Sequence of chain 9.B:
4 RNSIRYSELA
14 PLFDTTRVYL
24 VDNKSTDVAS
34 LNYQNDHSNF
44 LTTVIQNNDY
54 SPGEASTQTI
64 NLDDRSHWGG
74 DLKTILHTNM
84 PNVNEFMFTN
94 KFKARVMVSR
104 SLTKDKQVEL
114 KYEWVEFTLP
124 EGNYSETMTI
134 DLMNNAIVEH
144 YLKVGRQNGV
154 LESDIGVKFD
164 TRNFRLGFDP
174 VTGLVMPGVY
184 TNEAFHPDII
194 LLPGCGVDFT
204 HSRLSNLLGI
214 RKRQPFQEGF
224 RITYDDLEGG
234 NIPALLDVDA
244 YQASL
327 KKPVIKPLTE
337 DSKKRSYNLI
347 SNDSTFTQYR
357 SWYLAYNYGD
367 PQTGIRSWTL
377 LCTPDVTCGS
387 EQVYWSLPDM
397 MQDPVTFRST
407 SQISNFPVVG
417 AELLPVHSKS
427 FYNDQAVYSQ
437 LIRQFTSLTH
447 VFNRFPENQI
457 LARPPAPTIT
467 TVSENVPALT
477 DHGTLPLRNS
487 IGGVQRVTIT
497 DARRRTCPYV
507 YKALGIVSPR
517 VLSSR

Binding-site contacts:
Ligand atom CG2 contacts residue GLU155 of chain 9.A at 3.7 Å.
Ligand atom CZ contacts residue HIS446 of chain 9.A at 3.7 Å.
Ligand atom CG contacts residue ARG450 of chain 9.A at 3.5 Å.
Ligand atom N contacts residue LYS328 of chain 9.B at 3.8 Å.
Ligand atom C contacts residue HIS446 of chain 9.A at 3.4 Å.
Ligand atom CG2 contacts residue LEU145 of chain 9.A at 3.8 Å (hydrophobic).
Ligand atom ND2 contacts residue GLU155 of chain 9.A at 3.1 Å (salt-bridge).
Ligand atom OH contacts residue THR445 of chain 9.A at 3.2 Å.
Ligand atom CG1 contacts residue ARG450 of chain 9.A at 3.4 Å.
Ligand atom CG contacts residue LYS339 of chain 9.A at 3.8 Å.
Ligand atom OH contacts residue LEU239 of chain 9.B at 3.8 Å.
Ligand atom OH contacts residue MET179 of chain 9.B at 3.3 Å (h-bond).
Ligand atom CB contacts residue GLN245 of chain 9.B at 3.6 Å.
Ligand atom CG contacts residue PRO452 of chain 9.A at 3.5 Å (hydrophobic).
Ligand atom C contacts residue ARG149 of chain 9.A at 3.8 Å.
Ligand atom OH contacts residue HIS446 of chain 9.A at 3.1 Å (h-bond).
Ligand atom CE2 contacts residue MET179 of chain 9.B at 3.9 Å (hydrophobic).
Ligand atom OD2 contacts residue LYS339 of chain 9.A at 3.6 Å.
Ligand atom CZ contacts residue ARG149 of chain 9.A at 3.8 Å.
Ligand atom CB contacts residue LYS339 of chain 9.A at 2.9 Å.
Ligand atom CG1 contacts residue PHE451 of chain 9.A at 3.4 Å (hydrophobic).
Ligand atom CE1 contacts residue ARG149 of chain 9.A at 3.6 Å.
Ligand atom CA contacts residue LYS339 of chain 9.A at 3.1 Å.
Ligand atom CG contacts residue GLU155 of chain 9.A at 3.8 Å.
Ligand atom CD1 contacts residue PRO180 of chain 9.B at 3.4 Å (hydrophobic).
Ligand atom OD1 contacts residue LYS339 of chain 9.A at 2.9 Å (salt-bridge).
Ligand atom CE2 contacts residue HIS446 of chain 9.A at 3.5 Å.
Ligand atom CG1 contacts residue GLU155 of chain 9.A at 3.8 Å.
Ligand atom CE2 contacts residue MET179 of chain 9.B at 3.7 Å (hydrophobic).
Ligand atom CZ contacts residue THR445 of chain 9.A at 3.4 Å.
Ligand atom CG contacts residue TYR244 of chain 9.B at 3.2 Å (hydrophobic).
Ligand atom O contacts residue HIS446 of chain 9.A at 2.8 Å.
Ligand atom CZ contacts residue ASP172 of chain 9.B at 3.6 Å.
Ligand atom CE1 contacts residue THR445 of chain 9.A at 3.3 Å.
Ligand atom O contacts residue ARG149 of chain 9.A at 2.6 Å (salt-bridge).
Ligand atom CB contacts residue ARG450 of chain 9.A at 3.6 Å.
Ligand atom OD1 contacts residue GLU155 of chain 9.A at 3.8 Å.
Ligand atom CE1 contacts residue PRO180 of chain 9.B at 3.2 Å (hydrophobic).
Ligand atom O contacts residue ARG450 of chain 9.A at 3.3 Å (salt-bridge).
Ligand atom CD contacts residue ARG450 of chain 9.A at 2.9 Å.

This protein binds this small molecule.
Small molecule (SMILES): CC(C)[C@H](NC(=O)[C@@H]1CCCN1C(=O)[C@H](CC(N)=O)NC(=O)[C@H](Cc1ccccc1)NC(=O)[C@@H](N)[C@@H](C)O)C(=O)N[C@@H](Cc1ccc(O)cc1)C(=O)N1CCC[C@H]1C(=O)N[C@@H](Cc1ccc(O)cc1)C(=O)N[C@@H](CC(=O)O)C(=O)N[C@H](C=O)[C@@H](C)O

Sequence of chain 9.A:
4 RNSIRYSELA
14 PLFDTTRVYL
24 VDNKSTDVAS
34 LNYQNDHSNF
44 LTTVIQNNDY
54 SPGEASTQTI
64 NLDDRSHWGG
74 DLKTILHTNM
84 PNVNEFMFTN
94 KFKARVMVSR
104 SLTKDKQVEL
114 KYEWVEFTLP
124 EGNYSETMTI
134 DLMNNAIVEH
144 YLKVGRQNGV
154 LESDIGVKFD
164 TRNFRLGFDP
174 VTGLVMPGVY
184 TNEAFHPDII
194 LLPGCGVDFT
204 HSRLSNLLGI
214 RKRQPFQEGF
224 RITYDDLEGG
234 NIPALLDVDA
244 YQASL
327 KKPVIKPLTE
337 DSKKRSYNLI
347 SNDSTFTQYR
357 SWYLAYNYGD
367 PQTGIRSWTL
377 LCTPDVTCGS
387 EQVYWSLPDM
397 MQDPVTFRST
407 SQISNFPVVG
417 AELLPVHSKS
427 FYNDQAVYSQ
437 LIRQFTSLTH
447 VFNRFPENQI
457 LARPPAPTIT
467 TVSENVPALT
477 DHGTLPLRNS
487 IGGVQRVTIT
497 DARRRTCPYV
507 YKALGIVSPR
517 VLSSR